Sequence of chain 1.A:
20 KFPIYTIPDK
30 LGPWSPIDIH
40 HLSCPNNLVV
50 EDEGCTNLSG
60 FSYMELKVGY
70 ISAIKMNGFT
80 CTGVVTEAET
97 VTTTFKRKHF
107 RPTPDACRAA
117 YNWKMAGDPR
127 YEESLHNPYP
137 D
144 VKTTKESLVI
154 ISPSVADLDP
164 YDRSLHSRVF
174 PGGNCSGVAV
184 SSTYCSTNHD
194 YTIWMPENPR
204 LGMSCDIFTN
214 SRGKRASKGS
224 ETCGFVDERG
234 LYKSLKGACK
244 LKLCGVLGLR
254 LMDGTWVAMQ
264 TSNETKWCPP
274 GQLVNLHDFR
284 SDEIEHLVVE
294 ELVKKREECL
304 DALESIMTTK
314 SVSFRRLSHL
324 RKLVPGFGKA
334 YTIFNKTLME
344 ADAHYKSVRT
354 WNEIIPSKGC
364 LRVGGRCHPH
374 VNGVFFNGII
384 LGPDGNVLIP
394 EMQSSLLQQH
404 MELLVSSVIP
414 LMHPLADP

A small-molecule ligand and the protein it binds are described below.
Small molecule (SMILES): CC(=O)N[C@@H]1[C@@H](O)[C@H](O)[C@@H](CO)O[C@H]1O

Binding-site contacts:
Ligand atom C4 contacts residue ASN266 of chain 1.A at 4.2 Å.
Ligand atom C8 contacts residue SER265 of chain 1.A at 3.6 Å.
Ligand atom C3 contacts residue ASN266 of chain 1.A at 3.8 Å.
Ligand atom C7 contacts residue SER265 of chain 1.A at 4.4 Å.
Ligand atom C7 contacts residue GLU267 of chain 1.A at 4.0 Å.
Ligand atom C2 contacts residue ASN266 of chain 1.A at 2.5 Å.
Ligand atom C8 contacts residue GLU267 of chain 1.A at 3.8 Å.
Ligand atom C7 contacts residue ASN266 of chain 1.A at 3.1 Å.
Ligand atom C8 contacts residue ASN266 of chain 1.A at 3.9 Å.
Ligand atom N2 contacts residue ASN266 of chain 1.A at 3.0 Å (h-bond).
Ligand atom O5 contacts residue ASN266 of chain 1.A at 2.3 Å (h-bond).
Ligand atom O7 contacts residue GLU267 of chain 1.A at 3.0 Å (salt-bridge).
Ligand atom O7 contacts residue ASN266 of chain 1.A at 2.9 Å (h-bond).
Ligand atom C1 contacts residue ASN266 of chain 1.A at 1.4 Å.
Ligand atom C5 contacts residue ASN266 of chain 1.A at 3.6 Å.